Sequence of chain 1.A:
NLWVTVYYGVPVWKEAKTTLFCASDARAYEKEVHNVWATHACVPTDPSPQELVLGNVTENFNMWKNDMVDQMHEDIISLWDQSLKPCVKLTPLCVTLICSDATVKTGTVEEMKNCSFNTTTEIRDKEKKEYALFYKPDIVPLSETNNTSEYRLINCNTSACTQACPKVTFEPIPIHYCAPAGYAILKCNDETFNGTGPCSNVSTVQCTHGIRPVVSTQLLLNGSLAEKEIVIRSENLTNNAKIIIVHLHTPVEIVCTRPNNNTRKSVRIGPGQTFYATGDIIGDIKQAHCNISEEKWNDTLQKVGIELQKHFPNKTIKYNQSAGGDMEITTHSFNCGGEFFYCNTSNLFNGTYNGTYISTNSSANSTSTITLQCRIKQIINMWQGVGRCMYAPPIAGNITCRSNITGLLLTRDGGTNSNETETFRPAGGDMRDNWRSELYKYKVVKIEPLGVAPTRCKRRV

Binding-site contacts:
Ligand atom O5 contacts residue GLN397 of chain 1.A at 4.4 Å.
Ligand atom O6 contacts residue GLN397 of chain 1.A at 4.0 Å.
Ligand atom C7 contacts residue ASN368 of chain 1.A at 3.6 Å.
Ligand atom C8 contacts residue NAG1 of chain 1.Q at 3.8 Å.
Ligand atom C6 contacts residue SER370 of chain 1.A at 4.3 Å.
Ligand atom O7 contacts residue ASN368 of chain 1.A at 3.9 Å.
Ligand atom C8 contacts residue THR354 of chain 1.A at 3.4 Å.
Ligand atom C5 contacts residue SER370 of chain 1.A at 3.9 Å.
Ligand atom N2 contacts residue ASN368 of chain 1.A at 3.0 Å (h-bond).
Ligand atom C3 contacts residue ASN368 of chain 1.A at 3.8 Å.
Ligand atom O5 contacts residue SER370 of chain 1.A at 4.0 Å.
Ligand atom C4 contacts residue ASN368 of chain 1.A at 4.3 Å.
Ligand atom O5 contacts residue ASN368 of chain 1.A at 2.4 Å (h-bond).
Ligand atom C1 contacts residue ASN368 of chain 1.A at 1.4 Å.
Ligand atom C1 contacts residue SER370 of chain 1.A at 4.1 Å.
Ligand atom C5 contacts residue ASN368 of chain 1.A at 3.7 Å.
Ligand atom C2 contacts residue ASN368 of chain 1.A at 2.5 Å.
Ligand atom C8 contacts residue THR355 of chain 1.A at 4.5 Å.

The small molecule below binds the protein below.
Small molecule (SMILES): CC(=O)N[C@H]1[C@H](O[C@H]2[C@H](O)[C@@H](NC(C)=O)CO[C@@H]2CO)O[C@H](CO)[C@@H](O[C@@H]2O[C@H](CO)[C@@H](O)[C@H](O)[C@@H]2O)[C@@H]1O